Sequence of chain 1.D:
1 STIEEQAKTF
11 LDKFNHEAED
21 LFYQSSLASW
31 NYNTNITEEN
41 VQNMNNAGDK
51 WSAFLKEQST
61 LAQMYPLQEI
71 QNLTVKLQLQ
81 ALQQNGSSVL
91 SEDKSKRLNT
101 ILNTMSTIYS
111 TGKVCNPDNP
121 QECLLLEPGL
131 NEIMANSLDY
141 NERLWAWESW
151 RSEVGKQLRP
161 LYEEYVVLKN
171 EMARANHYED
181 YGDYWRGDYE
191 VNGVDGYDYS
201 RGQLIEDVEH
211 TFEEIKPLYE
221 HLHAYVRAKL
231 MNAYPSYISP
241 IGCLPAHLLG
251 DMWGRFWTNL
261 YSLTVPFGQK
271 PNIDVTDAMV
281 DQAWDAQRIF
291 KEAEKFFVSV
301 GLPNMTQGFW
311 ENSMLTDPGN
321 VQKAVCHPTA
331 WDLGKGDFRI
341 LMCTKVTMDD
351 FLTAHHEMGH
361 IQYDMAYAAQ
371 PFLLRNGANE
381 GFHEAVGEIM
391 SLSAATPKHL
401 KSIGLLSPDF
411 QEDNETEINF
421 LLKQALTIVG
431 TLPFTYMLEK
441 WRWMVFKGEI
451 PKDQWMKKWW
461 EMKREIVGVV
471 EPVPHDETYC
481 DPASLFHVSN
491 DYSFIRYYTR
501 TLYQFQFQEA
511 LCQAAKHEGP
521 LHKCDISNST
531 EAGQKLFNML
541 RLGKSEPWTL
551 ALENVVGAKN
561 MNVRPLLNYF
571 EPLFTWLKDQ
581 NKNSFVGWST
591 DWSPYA

Binding-site contacts:
Ligand atom C2 contacts residue ASN414 of chain 1.D at 2.5 Å.
Ligand atom C3 contacts residue ASN414 of chain 1.D at 3.8 Å.
Ligand atom C8 contacts residue ILE418 of chain 1.D at 4.3 Å (hydrophobic).
Ligand atom C1 contacts residue ASN414 of chain 1.D at 1.4 Å.
Ligand atom C5 contacts residue ASN414 of chain 1.D at 3.6 Å.
Ligand atom C4 contacts residue ASN414 of chain 1.D at 4.2 Å.
Ligand atom C7 contacts residue ASN414 of chain 1.D at 4.1 Å.
Ligand atom C8 contacts residue ASN414 of chain 1.D at 4.0 Å.
Ligand atom O5 contacts residue ASN414 of chain 1.D at 2.3 Å (h-bond).
Ligand atom N2 contacts residue ASN414 of chain 1.D at 3.0 Å (h-bond).

A protein and the small-molecule ligand that binds it are described below.
Small molecule (SMILES): CC(=O)N[C@@H]1[C@@H](O)[C@H](O)[C@@H](CO)O[C@H]1O